The small molecule below binds the protein below.
Small molecule (SMILES): CC(=O)N[C@H]1[C@H](O[C@H]2[C@H](O)[C@@H](NC(C)=O)CO[C@@H]2CO)O[C@H](CO)[C@@H](O)[C@@H]1O

Sequence of chain 1.B:
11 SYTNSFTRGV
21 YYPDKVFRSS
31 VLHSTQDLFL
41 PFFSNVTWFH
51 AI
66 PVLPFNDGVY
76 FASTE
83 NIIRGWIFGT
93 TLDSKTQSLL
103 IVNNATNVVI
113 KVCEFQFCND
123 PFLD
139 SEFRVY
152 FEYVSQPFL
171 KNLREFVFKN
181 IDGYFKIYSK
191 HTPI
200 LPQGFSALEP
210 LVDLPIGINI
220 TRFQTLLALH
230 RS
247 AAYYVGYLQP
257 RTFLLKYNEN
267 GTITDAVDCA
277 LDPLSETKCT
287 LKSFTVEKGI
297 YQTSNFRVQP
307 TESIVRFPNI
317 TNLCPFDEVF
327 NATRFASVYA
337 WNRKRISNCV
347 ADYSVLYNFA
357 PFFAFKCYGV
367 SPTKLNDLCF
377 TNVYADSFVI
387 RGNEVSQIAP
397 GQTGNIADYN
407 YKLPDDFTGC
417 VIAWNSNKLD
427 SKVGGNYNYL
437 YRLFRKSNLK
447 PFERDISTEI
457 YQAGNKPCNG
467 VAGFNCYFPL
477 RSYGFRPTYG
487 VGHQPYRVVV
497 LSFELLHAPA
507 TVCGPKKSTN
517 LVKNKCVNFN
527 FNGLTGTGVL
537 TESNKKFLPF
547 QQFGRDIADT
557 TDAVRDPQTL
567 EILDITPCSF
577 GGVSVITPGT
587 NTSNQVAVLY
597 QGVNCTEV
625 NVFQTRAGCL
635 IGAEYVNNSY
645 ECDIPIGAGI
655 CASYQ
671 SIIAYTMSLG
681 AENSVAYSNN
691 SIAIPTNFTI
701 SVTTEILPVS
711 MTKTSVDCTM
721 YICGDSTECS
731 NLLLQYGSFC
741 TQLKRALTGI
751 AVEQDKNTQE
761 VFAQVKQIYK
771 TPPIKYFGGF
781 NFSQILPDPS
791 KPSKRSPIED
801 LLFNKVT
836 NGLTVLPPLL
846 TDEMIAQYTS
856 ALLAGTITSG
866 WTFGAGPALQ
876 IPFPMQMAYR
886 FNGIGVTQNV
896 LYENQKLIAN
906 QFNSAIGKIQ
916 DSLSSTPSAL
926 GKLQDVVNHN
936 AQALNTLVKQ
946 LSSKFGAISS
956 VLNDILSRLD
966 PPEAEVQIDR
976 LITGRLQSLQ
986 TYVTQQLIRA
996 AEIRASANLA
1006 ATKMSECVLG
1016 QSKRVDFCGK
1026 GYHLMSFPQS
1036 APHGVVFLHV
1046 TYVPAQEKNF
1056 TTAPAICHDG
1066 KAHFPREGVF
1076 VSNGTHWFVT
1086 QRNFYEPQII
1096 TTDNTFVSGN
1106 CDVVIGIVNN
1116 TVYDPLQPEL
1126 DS

Binding-site contacts:
Ligand atom C7 contacts residue ASN697 of chain 1.B at 3.4 Å.
Ligand atom C7 contacts residue LEU902 of chain 1.B at 4.2 Å (hydrophobic).
Ligand atom C8 contacts residue ASN697 of chain 1.B at 4.0 Å.
Ligand atom C3 contacts residue ASN697 of chain 1.B at 3.8 Å.
Ligand atom C5 contacts residue LEU902 of chain 1.B at 4.0 Å (hydrophobic).
Ligand atom O7 contacts residue ASN697 of chain 1.B at 3.5 Å (h-bond).
Ligand atom O7 contacts residue GLN1051 of chain 1.B at 4.4 Å.
Ligand atom O5 contacts residue ASN697 of chain 1.B at 2.4 Å (h-bond).
Ligand atom C5 contacts residue ASN697 of chain 1.B at 3.7 Å.
Ligand atom C5 contacts residue GLN906 of chain 1.B at 4.2 Å.
Ligand atom C1 contacts residue ASN697 of chain 1.B at 1.4 Å.
Ligand atom O7 contacts residue LEU902 of chain 1.B at 3.4 Å.
Ligand atom N2 contacts residue ASN697 of chain 1.B at 2.9 Å (h-bond).
Ligand atom C3 contacts residue LEU902 of chain 1.B at 4.1 Å (hydrophobic).
Ligand atom O4 contacts residue LEU902 of chain 1.B at 3.7 Å.
Ligand atom C4 contacts residue LEU902 of chain 1.B at 4.2 Å (hydrophobic).
Ligand atom C2 contacts residue ASN697 of chain 1.B at 2.4 Å.
Ligand atom C4 contacts residue ASN697 of chain 1.B at 4.2 Å.